The protein below binds the small molecule below.
Small molecule (SMILES): CC(=O)N[C@H]1[C@H](O[C@H]2[C@H](O)[C@@H](NC(C)=O)CO[C@@H]2CO)O[C@H](CO)[C@@H](O)[C@@H]1O

Binding-site contacts:
Ligand atom C6 contacts residue GLN804 of chain 1.C at 4.3 Å.
Ligand atom O5 contacts residue SER803 of chain 1.C at 4.3 Å.
Ligand atom O6 contacts residue GLN804 of chain 1.C at 3.3 Å (h-bond).
Ligand atom O5 contacts residue GLN804 of chain 1.C at 3.6 Å (h-bond).
Ligand atom N2 contacts residue ASN801 of chain 1.C at 2.9 Å (h-bond).
Ligand atom O7 contacts residue ASN801 of chain 1.C at 3.1 Å (h-bond).
Ligand atom C2 contacts residue ASN801 of chain 1.C at 2.5 Å.
Ligand atom C5 contacts residue GLN804 of chain 1.C at 4.1 Å.
Ligand atom C4 contacts residue ASN801 of chain 1.C at 4.4 Å.
Ligand atom C3 contacts residue ASN801 of chain 1.C at 3.9 Å.
Ligand atom O5 contacts residue ASN801 of chain 1.C at 2.5 Å (h-bond).
Ligand atom C1 contacts residue GLN804 of chain 1.C at 4.0 Å.
Ligand atom C7 contacts residue ASN801 of chain 1.C at 3.2 Å.
Ligand atom C5 contacts residue ASN801 of chain 1.C at 3.8 Å.
Ligand atom C8 contacts residue ASN801 of chain 1.C at 4.2 Å.
Ligand atom C8 contacts residue PHE800 of chain 1.C at 4.3 Å (hydrophobic).
Ligand atom C1 contacts residue SER803 of chain 1.C at 3.7 Å.
Ligand atom C1 contacts residue ASN801 of chain 1.C at 1.5 Å.

Sequence of chain 1.C:
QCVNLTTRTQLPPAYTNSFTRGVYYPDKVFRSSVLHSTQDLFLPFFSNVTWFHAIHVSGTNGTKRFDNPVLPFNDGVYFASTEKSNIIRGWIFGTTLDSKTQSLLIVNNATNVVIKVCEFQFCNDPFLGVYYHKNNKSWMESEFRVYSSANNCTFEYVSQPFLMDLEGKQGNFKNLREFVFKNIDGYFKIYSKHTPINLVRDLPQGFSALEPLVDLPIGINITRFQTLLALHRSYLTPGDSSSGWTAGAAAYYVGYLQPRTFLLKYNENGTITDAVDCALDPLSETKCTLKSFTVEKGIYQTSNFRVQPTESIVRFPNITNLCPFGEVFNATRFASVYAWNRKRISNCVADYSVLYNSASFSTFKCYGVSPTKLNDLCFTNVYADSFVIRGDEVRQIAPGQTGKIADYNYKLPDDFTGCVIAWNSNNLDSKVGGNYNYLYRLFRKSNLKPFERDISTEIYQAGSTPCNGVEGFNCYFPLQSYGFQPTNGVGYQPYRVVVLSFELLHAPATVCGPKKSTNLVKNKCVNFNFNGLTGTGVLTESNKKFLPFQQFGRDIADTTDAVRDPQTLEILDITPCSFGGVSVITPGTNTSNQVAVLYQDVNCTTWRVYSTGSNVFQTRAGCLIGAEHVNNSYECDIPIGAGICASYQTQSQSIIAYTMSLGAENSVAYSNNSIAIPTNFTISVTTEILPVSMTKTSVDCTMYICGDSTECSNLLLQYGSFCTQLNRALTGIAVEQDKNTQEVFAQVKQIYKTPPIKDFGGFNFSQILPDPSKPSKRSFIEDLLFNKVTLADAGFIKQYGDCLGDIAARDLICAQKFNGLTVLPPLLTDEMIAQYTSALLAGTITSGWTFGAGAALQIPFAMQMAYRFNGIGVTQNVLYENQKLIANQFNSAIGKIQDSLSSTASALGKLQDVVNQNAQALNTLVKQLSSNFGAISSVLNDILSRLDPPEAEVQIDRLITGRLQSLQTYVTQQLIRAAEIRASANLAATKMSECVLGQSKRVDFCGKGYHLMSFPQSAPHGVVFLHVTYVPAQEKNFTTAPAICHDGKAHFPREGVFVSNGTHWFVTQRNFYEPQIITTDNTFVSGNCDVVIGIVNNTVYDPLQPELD